Sequence of chain 1.A:
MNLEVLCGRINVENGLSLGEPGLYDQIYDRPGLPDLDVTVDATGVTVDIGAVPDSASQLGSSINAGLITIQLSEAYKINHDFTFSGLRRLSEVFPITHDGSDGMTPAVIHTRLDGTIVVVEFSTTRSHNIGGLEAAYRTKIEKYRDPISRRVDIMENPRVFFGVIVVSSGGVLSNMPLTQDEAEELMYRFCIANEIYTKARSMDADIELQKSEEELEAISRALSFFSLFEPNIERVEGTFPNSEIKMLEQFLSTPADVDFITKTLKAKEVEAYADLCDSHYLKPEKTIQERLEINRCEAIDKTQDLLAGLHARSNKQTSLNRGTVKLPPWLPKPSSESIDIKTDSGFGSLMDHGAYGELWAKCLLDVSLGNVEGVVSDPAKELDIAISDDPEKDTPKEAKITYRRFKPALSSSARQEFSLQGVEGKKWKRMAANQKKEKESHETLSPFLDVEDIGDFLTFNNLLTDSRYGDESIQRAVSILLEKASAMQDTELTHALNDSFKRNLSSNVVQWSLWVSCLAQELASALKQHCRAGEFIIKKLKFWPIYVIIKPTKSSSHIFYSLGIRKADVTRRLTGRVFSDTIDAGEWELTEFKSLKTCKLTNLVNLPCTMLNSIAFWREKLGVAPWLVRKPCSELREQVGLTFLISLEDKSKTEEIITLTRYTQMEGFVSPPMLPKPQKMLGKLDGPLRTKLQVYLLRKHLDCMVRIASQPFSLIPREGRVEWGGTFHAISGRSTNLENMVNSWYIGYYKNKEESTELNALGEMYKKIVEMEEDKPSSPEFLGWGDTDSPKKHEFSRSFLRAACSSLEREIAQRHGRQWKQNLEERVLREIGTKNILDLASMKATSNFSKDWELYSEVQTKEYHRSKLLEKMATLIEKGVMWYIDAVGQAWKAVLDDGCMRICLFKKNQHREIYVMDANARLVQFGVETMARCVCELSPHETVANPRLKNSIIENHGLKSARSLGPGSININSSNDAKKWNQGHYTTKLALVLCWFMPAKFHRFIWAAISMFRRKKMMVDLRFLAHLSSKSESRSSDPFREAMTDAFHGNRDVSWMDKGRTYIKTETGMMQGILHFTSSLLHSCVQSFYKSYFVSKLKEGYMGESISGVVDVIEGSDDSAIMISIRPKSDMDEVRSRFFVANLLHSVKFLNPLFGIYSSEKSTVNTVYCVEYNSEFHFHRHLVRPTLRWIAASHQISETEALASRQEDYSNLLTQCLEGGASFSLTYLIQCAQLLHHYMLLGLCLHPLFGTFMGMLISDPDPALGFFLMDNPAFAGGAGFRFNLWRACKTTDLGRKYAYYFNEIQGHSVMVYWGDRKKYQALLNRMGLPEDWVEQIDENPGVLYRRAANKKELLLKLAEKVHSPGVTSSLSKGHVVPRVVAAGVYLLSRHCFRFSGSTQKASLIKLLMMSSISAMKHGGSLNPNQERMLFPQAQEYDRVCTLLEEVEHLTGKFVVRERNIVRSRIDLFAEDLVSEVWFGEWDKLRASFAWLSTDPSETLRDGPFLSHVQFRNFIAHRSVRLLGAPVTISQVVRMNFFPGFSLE

A protein and the small-molecule ligand that binds it are described below.
Small molecule (SMILES): Nc1nc(=O)c2ncn([C@@H]3O[C@H](COP(=O)=O)[C@@H](O[P](=O)(O)OC[C@H]4O[C@@H](n5ccc(=O)[nH]c5=O)[C@H](O)[C@@H]4O)[C@H]3O)c2[nH]1

Binding-site contacts:
Ligand atom C5 contacts residue ARG920 of chain 1.A at 3.4 Å.
Ligand atom O3' contacts residue GLN933 of chain 1.A at 3.2 Å (h-bond).
Ligand atom C4 contacts residue ILE922 of chain 1.A at 3.9 Å (hydrophobic).
Ligand atom O4' contacts residue VAL924 of chain 1.A at 3.7 Å.
Ligand atom N3 contacts residue GLN1080 of chain 1.A at 3.8 Å.
Ligand atom OP2 contacts residue LYS849 of chain 1.A at 3.2 Å.
Ligand atom O4' contacts residue ILE922 of chain 1.A at 3.3 Å.
Ligand atom C4' contacts residue VAL924 of chain 1.A at 3.7 Å (hydrophobic).
Ligand atom N2 contacts residue GLY1081 of chain 1.A at 3.8 Å.
Ligand atom N9 contacts residue ILE922 of chain 1.A at 3.8 Å.
Ligand atom C2 contacts residue GLN1080 of chain 1.A at 3.6 Å.
Ligand atom OP1 contacts residue PHE911 of chain 1.A at 3.1 Å.
Ligand atom O5' contacts residue VAL924 of chain 1.A at 4.0 Å.
Ligand atom C1' contacts residue GLY1081 of chain 1.A at 3.3 Å.
Ligand atom C2' contacts residue TYR923 of chain 1.A at 3.7 Å (hydrophobic).
Ligand atom O5' contacts residue PHE911 of chain 1.A at 4.0 Å.
Ligand atom N2 contacts residue GLN1080 of chain 1.A at 2.6 Å (h-bond).
Ligand atom C1' contacts residue ILE922 of chain 1.A at 3.7 Å (hydrophobic).
Ligand atom C5' contacts residue MET925 of chain 1.A at 3.9 Å (hydrophobic).
Ligand atom OP2 contacts residue LYS849 of chain 1.A at 2.9 Å (salt-bridge).
Ligand atom OP1 contacts residue ARG930 of chain 1.A at 3.7 Å.
Ligand atom O2' contacts residue ILE1082 of chain 1.A at 3.6 Å.
Ligand atom O2' contacts residue GLY1081 of chain 1.A at 2.3 Å (h-bond).
Ligand atom C1' contacts residue TYR923 of chain 1.A at 3.8 Å (hydrophobic).
Ligand atom N7 contacts residue ARG920 of chain 1.A at 3.5 Å (salt-bridge).
Ligand atom C5' contacts residue LYS849 of chain 1.A at 3.5 Å.
Ligand atom O2 contacts residue GLY1081 of chain 1.A at 3.5 Å.
Ligand atom O5' contacts residue ALA850 of chain 1.A at 3.6 Å.
Ligand atom O2' contacts residue GLN933 of chain 1.A at 3.3 Å (h-bond).
Ligand atom O6 contacts residue ARG920 of chain 1.A at 3.0 Å (salt-bridge).
Ligand atom O3' contacts residue ARG930 of chain 1.A at 3.1 Å (salt-bridge).
Ligand atom C3' contacts residue ARG930 of chain 1.A at 3.9 Å.
Ligand atom P contacts residue LYS849 of chain 1.A at 3.8 Å.
Ligand atom O2' contacts residue TYR923 of chain 1.A at 2.5 Å (h-bond).
Ligand atom N3 contacts residue ILE922 of chain 1.A at 3.7 Å.
Ligand atom C6 contacts residue ARG920 of chain 1.A at 3.2 Å.
Ligand atom C8 contacts residue ILE922 of chain 1.A at 4.0 Å (hydrophobic).
Ligand atom O4' contacts residue GLY1081 of chain 1.A at 4.0 Å.
Ligand atom C2' contacts residue GLY1081 of chain 1.A at 3.3 Å.
Ligand atom C5' contacts residue ALA850 of chain 1.A at 3.6 Å (hydrophobic).